A protein and the small-molecule ligand that binds it are described below.
Small molecule (SMILES): NC(=O)c1[nH]c2ccc(Br)cc2c1S(=O)(=O)N1CCCC1

Sequence of chain 1.B:
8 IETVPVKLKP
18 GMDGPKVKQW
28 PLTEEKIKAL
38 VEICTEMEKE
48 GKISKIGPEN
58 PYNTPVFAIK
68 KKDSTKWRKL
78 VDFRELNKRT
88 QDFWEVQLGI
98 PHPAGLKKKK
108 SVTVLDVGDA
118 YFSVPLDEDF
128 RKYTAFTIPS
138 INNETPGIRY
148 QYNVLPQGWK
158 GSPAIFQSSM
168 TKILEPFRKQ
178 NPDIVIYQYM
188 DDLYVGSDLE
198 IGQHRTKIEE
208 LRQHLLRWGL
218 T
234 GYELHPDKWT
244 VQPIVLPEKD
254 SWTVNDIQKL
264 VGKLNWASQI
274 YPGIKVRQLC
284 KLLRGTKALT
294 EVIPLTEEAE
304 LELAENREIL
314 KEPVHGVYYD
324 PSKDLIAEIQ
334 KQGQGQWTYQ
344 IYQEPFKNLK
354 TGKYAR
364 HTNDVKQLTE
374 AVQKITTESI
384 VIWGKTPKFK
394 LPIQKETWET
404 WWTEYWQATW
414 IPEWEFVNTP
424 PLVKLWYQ

Sequence of chain 1.A:
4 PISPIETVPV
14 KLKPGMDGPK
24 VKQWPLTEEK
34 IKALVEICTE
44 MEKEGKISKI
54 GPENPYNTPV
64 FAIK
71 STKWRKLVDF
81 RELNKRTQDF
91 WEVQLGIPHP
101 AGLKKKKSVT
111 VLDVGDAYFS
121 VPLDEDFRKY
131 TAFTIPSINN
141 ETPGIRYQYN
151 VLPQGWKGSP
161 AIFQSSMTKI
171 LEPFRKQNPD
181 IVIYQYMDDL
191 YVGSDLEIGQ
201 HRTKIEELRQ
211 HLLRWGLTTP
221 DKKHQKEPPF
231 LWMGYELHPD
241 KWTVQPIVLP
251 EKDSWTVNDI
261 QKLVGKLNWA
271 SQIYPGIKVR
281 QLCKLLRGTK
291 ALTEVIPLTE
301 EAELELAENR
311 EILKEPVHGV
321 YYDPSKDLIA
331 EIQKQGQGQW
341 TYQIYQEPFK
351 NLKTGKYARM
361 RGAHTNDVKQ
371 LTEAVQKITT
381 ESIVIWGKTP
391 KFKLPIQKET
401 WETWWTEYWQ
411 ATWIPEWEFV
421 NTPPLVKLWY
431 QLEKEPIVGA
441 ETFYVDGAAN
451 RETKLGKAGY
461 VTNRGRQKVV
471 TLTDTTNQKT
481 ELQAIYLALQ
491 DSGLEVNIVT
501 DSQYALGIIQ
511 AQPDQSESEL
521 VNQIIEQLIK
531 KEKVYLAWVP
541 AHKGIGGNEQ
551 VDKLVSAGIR

Binding-site contacts:
Ligand atom O17 contacts residue VAL109 of chain 1.A at 3.9 Å.
Ligand atom C8 contacts residue LYS104 of chain 1.A at 3.9 Å.
Ligand atom C4 contacts residue TYR321 of chain 1.A at 3.6 Å (hydrophobic).
Ligand atom C12 contacts residue LEU237 of chain 1.A at 3.8 Å (hydrophobic).
Ligand atom N11 contacts residue TYR191 of chain 1.A at 3.9 Å.
Ligand atom C14 contacts residue LEU103 of chain 1.A at 3.9 Å (hydrophobic).
Ligand atom C18 contacts residue LEU103 of chain 1.A at 3.8 Å (hydrophobic).
Ligand atom C18 contacts residue VAL182 of chain 1.A at 3.9 Å (hydrophobic).
Ligand atom BR contacts residue HIS238 of chain 1.A at 3.6 Å.
Ligand atom C8 contacts residue LEU103 of chain 1.A at 3.9 Å (hydrophobic).
Ligand atom O19 contacts residue LYS106 of chain 1.A at 4.0 Å.
Ligand atom N9 contacts residue LYS106 of chain 1.A at 3.7 Å.
Ligand atom N11 contacts residue TYR184 of chain 1.A at 3.7 Å.
Ligand atom BR contacts residue PHE230 of chain 1.A at 3.6 Å.
Ligand atom O19 contacts residue LEU103 of chain 1.A at 3.7 Å.
Ligand atom BR contacts residue PRO239 of chain 1.A at 4.0 Å.
Ligand atom O16 contacts residue TYR184 of chain 1.A at 3.6 Å.
Ligand atom C15 contacts residue TYR184 of chain 1.A at 3.8 Å (hydrophobic).
Ligand atom C6 contacts residue VAL109 of chain 1.A at 3.8 Å (hydrophobic).
Ligand atom N20 contacts residue VAL182 of chain 1.A at 3.7 Å.
Ligand atom BR contacts residue LEU237 of chain 1.A at 3.4 Å.
Ligand atom C13 contacts residue LEU237 of chain 1.A at 4.0 Å (hydrophobic).
Ligand atom C14 contacts residue TRP232 of chain 1.A at 3.9 Å (hydrophobic).
Ligand atom N9 contacts residue LYS104 of chain 1.A at 2.7 Å (salt-bridge).
Ligand atom C5 contacts residue PRO239 of chain 1.A at 3.6 Å (hydrophobic).
Ligand atom C5 contacts residue HIS238 of chain 1.A at 3.2 Å.
Ligand atom BR contacts residue VAL109 of chain 1.A at 3.4 Å.
Ligand atom C13 contacts residue TYR184 of chain 1.A at 3.7 Å (hydrophobic).
Ligand atom O16 contacts residue VAL182 of chain 1.A at 3.6 Å.
Ligand atom C1 contacts residue VAL109 of chain 1.A at 3.6 Å (hydrophobic).
Ligand atom C3 contacts residue LYS104 of chain 1.A at 3.3 Å.
Ligand atom C14 contacts residue TYR184 of chain 1.A at 3.7 Å (hydrophobic).
Ligand atom C4 contacts residue LYS104 of chain 1.A at 3.3 Å.
Ligand atom C15 contacts residue LEU103 of chain 1.A at 3.4 Å (hydrophobic).
Ligand atom N9 contacts residue LEU103 of chain 1.A at 3.6 Å.
Ligand atom C6 contacts residue HIS238 of chain 1.A at 3.9 Å.
Ligand atom C5 contacts residue TYR321 of chain 1.A at 3.4 Å (hydrophobic).
Ligand atom O19 contacts residue LYS104 of chain 1.A at 2.9 Å (salt-bridge).
Ligand atom S10 contacts residue TYR191 of chain 1.A at 4.0 Å.
Ligand atom O17 contacts residue TYR191 of chain 1.A at 3.2 Å.